Binding-site contacts:
Ligand atom C6 contacts residue ZN1 of chain 1.E at 4.3 Å.
Ligand atom O2 contacts residue LYS161 of chain 1.B at 3.8 Å.
Ligand atom C2 contacts residue HIS180 of chain 1.B at 4.0 Å.
Ligand atom O2 contacts residue HIS180 of chain 1.B at 3.0 Å (h-bond).
Ligand atom C2 contacts residue PHE253 of chain 1.B at 4.0 Å (hydrophobic).
Ligand atom C3 contacts residue ZN1 of chain 1.E at 3.1 Å.
Ligand atom C2 contacts residue LEU177 of chain 1.B at 3.7 Å (hydrophobic).
Ligand atom O1 contacts residue ZN1 of chain 1.E at 4.2 Å.
Ligand atom C2 contacts residue LYS161 of chain 1.B at 3.6 Å.
Ligand atom N2 contacts residue ASP182 of chain 1.B at 3.3 Å (salt-bridge).
Ligand atom C3 contacts residue HIS237 of chain 1.B at 3.3 Å.
Ligand atom O1 contacts residue TYR165 of chain 1.B at 4.4 Å.
Ligand atom O1 contacts residue LEU177 of chain 1.B at 3.5 Å.
Ligand atom N2 contacts residue ZN1 of chain 1.E at 2.2 Å.
Ligand atom C4 contacts residue ZN1 of chain 1.E at 4.4 Å.
Ligand atom C4 contacts residue ASN219 of chain 1.B at 3.6 Å.
Ligand atom C3 contacts residue ILE187 of chain 1.B at 4.1 Å (hydrophobic).
Ligand atom C1 contacts residue PHE253 of chain 1.B at 4.1 Å (hydrophobic).
Ligand atom C1 contacts residue ZN1 of chain 1.E at 2.9 Å.
Ligand atom C3 contacts residue ASN219 of chain 1.B at 3.4 Å.
Ligand atom C1 contacts residue HIS237 of chain 1.B at 4.2 Å.
Ligand atom N5 contacts residue ALA251 of chain 1.B at 3.8 Å.
Ligand atom C3 contacts residue ASP182 of chain 1.B at 3.2 Å.
Ligand atom O2 contacts residue HIS237 of chain 1.B at 4.3 Å.
Ligand atom C4 contacts residue LEU189 of chain 1.B at 4.1 Å (hydrophobic).
Ligand atom O1 contacts residue PHE253 of chain 1.B at 4.3 Å.
Ligand atom N5 contacts residue LEU189 of chain 1.B at 3.7 Å.
Ligand atom N2 contacts residue HIS237 of chain 1.B at 3.1 Å (h-bond).
Ligand atom C2 contacts residue ASP182 of chain 1.B at 4.3 Å.
Ligand atom N2 contacts residue HIS180 of chain 1.B at 4.2 Å.
Ligand atom O2 contacts residue PHE253 of chain 1.B at 4.2 Å.
Ligand atom O1 contacts residue LYS161 of chain 1.B at 2.6 Å (salt-bridge).
Ligand atom C6 contacts residue ALA251 of chain 1.B at 3.7 Å (hydrophobic).
Ligand atom C2 contacts residue ZN1 of chain 1.E at 3.0 Å.
Ligand atom C4 contacts residue ILE187 of chain 1.B at 3.9 Å (hydrophobic).
Ligand atom O2 contacts residue ASP182 of chain 1.B at 3.5 Å (salt-bridge).
Ligand atom O2 contacts residue LEU177 of chain 1.B at 3.6 Å.
Ligand atom N2 contacts residue PHE253 of chain 1.B at 4.4 Å.
Ligand atom C1 contacts residue ASP182 of chain 1.B at 4.4 Å.
Ligand atom O2 contacts residue ZN1 of chain 1.E at 2.3 Å.

The small molecule below binds the protein below.
Small molecule (SMILES): O=C(O)c1cnccn1

Sequence of chain 1.B:
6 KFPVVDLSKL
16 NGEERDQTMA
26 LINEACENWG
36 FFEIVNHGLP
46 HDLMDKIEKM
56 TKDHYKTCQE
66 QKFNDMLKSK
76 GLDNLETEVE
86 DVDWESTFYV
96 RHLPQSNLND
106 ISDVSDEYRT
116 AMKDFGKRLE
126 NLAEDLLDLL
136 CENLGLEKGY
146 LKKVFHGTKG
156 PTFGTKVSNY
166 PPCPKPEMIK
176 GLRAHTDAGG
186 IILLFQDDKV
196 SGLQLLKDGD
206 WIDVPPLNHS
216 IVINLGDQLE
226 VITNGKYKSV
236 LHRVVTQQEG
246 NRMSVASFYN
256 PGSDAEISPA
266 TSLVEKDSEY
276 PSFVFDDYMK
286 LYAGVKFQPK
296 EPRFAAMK